Binding-site contacts:
Ligand atom O7 contacts residue ASN104 of chain 1.C at 4.2 Å.
Ligand atom C7 contacts residue ASN104 of chain 1.C at 3.3 Å.
Ligand atom O5 contacts residue ASN104 of chain 1.C at 3.9 Å.
Ligand atom C1 contacts residue ASN104 of chain 1.C at 3.2 Å.
Ligand atom C2 contacts residue ASN104 of chain 1.C at 4.0 Å.
Ligand atom N2 contacts residue ASN104 of chain 1.C at 3.1 Å (h-bond).

A protein and the small-molecule ligand that binds it are described below.
Small molecule (SMILES): CC(=O)N[C@H]1[C@H](O[C@H]2[C@H](O)[C@@H](NC=O)CO[C@@H]2CO)O[C@H](CO)[C@@H](O)[C@@H]1O

Sequence of chain 1.C:
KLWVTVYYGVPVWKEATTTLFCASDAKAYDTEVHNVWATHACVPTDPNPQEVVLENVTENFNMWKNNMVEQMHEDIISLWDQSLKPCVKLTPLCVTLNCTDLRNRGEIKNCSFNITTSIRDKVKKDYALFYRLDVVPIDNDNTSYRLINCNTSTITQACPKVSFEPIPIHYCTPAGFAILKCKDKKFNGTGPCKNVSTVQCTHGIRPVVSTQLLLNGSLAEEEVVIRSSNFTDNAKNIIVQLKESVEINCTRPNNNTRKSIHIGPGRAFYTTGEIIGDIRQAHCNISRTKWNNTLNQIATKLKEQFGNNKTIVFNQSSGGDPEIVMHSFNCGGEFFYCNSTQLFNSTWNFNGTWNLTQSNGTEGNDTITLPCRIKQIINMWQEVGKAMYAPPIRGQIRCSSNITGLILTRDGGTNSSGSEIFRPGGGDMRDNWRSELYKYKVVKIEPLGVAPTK